Binding-site contacts:
Ligand atom C1 contacts residue ASN120 of chain 25.E at 1.4 Å.
Ligand atom C1 contacts residue TRP138 of chain 25.E at 3.9 Å (hydrophobic).
Ligand atom C3 contacts residue TRP138 of chain 25.E at 2.9 Å (hydrophobic).
Ligand atom C7 contacts residue TRP138 of chain 25.E at 4.3 Å (hydrophobic).
Ligand atom C5 contacts residue ASN120 of chain 25.E at 3.9 Å.
Ligand atom C2 contacts residue ASN120 of chain 25.E at 2.6 Å.
Ligand atom O4 contacts residue TRP138 of chain 25.E at 3.1 Å.
Ligand atom N2 contacts residue TRP138 of chain 25.E at 3.7 Å.
Ligand atom O5 contacts residue TRP138 of chain 25.E at 4.3 Å.
Ligand atom C3 contacts residue ASN120 of chain 25.E at 3.9 Å.
Ligand atom C8 contacts residue TRP138 of chain 25.E at 4.0 Å (hydrophobic).
Ligand atom C4 contacts residue ASN120 of chain 25.E at 4.2 Å.
Ligand atom C8 contacts residue GLY119 of chain 25.E at 3.9 Å.
Ligand atom C5 contacts residue TRP138 of chain 25.E at 3.5 Å (hydrophobic).
Ligand atom O3 contacts residue TRP138 of chain 25.E at 3.5 Å.
Ligand atom O5 contacts residue ASN120 of chain 25.E at 2.4 Å (h-bond).
Ligand atom C5 contacts residue ASN120 of chain 25.E at 3.6 Å.
Ligand atom O7 contacts residue TRP138 of chain 25.E at 3.8 Å.
Ligand atom O5 contacts residue ASN120 of chain 25.E at 4.0 Å.
Ligand atom C4 contacts residue TRP138 of chain 25.E at 3.3 Å (hydrophobic).
Ligand atom C2 contacts residue TRP138 of chain 25.E at 3.8 Å (hydrophobic).
Ligand atom N2 contacts residue ASN120 of chain 25.E at 3.0 Å (h-bond).
Ligand atom O7 contacts residue ASN120 of chain 25.E at 4.4 Å.
Ligand atom C8 contacts residue ASN120 of chain 25.E at 4.1 Å.
Ligand atom C6 contacts residue ASN120 of chain 25.E at 3.0 Å.
Ligand atom C7 contacts residue ASN120 of chain 25.E at 3.8 Å.

The protein below binds the small molecule below.
Small molecule (SMILES): CC(=O)N[C@H]1[C@H](O[C@H]2[C@H](O)[C@@H](NC(C)=O)CO[C@@H]2CO[C@@H]2O[C@@H](C)[C@@H](O)[C@@H](O)[C@@H]2O)O[C@H](CO)[C@@H](O[C@@H]2O[C@H](CO)[C@@H](O)[C@H](O[C@@H]3O[C@H](CO)[C@@H](O)[C@H](O)[C@@H]3O)[C@@H]2O)[C@@H]1O

Sequence of chain 25.E:
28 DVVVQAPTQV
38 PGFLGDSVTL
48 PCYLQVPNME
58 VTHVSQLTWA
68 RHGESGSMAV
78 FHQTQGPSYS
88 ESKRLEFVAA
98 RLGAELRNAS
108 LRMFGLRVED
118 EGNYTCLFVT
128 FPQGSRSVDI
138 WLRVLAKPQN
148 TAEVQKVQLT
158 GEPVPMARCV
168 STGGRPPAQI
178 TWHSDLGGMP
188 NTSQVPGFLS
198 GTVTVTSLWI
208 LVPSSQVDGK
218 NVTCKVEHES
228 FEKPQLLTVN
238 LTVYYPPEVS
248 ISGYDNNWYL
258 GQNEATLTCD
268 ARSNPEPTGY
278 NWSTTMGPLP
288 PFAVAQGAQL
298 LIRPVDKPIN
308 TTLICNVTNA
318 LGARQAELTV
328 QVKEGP